The small molecule below binds the protein below.
Small molecule (SMILES): Nc1ncnc2c1ncn2[C@@H]1O[C@H](CO[P](=O)(O)O[P](=O)(O)OC[C@H]2O[C@@H](O)[C@H](O)[C@@H]2O)[C@@H](O)[C@H]1O

Sequence of chain 1.A:
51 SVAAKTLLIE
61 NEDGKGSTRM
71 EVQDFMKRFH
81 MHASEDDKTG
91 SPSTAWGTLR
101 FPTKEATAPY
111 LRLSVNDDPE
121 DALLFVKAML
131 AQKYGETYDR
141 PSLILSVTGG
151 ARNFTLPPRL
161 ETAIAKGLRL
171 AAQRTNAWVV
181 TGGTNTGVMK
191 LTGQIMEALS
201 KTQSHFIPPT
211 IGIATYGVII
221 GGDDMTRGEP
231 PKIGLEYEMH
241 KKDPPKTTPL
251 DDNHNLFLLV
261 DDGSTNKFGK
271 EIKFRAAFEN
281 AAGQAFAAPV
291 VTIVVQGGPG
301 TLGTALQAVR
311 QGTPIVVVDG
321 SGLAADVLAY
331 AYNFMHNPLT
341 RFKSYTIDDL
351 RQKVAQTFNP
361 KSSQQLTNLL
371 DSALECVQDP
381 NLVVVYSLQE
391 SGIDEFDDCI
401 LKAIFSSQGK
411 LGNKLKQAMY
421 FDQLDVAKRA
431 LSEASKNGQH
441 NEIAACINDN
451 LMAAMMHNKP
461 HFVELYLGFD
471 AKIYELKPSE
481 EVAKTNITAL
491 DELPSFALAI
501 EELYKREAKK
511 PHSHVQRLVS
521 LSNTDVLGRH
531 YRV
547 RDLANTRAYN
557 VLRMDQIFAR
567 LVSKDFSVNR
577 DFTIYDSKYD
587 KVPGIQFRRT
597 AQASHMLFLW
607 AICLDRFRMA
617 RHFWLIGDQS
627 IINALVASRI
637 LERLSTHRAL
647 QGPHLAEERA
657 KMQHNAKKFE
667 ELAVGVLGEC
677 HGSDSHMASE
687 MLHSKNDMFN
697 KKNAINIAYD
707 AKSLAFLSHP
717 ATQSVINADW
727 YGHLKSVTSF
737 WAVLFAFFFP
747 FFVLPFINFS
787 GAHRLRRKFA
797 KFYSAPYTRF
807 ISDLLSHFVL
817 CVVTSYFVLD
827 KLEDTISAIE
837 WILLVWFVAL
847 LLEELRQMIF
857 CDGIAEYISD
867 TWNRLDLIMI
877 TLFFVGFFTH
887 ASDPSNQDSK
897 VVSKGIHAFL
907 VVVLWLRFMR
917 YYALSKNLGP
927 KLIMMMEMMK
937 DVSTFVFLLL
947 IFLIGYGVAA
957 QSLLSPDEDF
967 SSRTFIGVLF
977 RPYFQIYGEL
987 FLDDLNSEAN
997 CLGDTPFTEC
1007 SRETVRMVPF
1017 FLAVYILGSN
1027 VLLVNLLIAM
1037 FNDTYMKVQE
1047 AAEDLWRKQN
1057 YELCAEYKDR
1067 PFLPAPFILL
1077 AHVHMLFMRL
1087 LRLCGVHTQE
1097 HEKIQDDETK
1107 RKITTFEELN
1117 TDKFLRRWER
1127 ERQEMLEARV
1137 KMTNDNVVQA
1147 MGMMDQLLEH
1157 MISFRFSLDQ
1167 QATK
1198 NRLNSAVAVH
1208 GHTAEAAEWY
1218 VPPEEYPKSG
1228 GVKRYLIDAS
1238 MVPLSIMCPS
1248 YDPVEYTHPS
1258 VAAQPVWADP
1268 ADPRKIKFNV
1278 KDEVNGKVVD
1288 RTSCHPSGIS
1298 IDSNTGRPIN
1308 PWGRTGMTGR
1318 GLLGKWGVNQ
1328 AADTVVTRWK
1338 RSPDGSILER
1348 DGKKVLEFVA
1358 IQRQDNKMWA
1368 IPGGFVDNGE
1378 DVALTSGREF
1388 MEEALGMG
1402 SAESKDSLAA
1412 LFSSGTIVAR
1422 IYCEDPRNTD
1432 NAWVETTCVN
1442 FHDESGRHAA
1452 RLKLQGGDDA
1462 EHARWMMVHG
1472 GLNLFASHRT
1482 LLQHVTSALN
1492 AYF

Binding-site contacts:
Ligand atom PB contacts residue MG1 of chain 1.H at 3.4 Å.
Ligand atom C4 contacts residue TRP1264 of chain 1.A at 3.5 Å (hydrophobic).
Ligand atom O5D contacts residue GLY1371 of chain 1.A at 3.5 Å.
Ligand atom C4D contacts residue ARG1428 of chain 1.A at 3.6 Å.
Ligand atom O2' contacts residue TRP1264 of chain 1.A at 3.2 Å.
Ligand atom C5D contacts residue ARG1428 of chain 1.A at 3.4 Å.
Ligand atom O1A contacts residue MG1 of chain 1.I at 3.0 Å.
Ligand atom O1B contacts residue ARG1428 of chain 1.A at 3.4 Å (salt-bridge).
Ligand atom C3D contacts residue ASP1330 of chain 1.A at 3.5 Å.
Ligand atom O1A contacts residue GLU1390 of chain 1.A at 2.6 Å (salt-bridge).
Ligand atom N6 contacts residue ASN1326 of chain 1.A at 2.7 Å (h-bond).
Ligand atom C2D contacts residue ASP1330 of chain 1.A at 3.6 Å.
Ligand atom C2 contacts residue LEU1319 of chain 1.A at 3.6 Å (hydrophobic).
Ligand atom O3D contacts residue ASP1330 of chain 1.A at 3.0 Å (salt-bridge).
Ligand atom O2D contacts residue ASP1330 of chain 1.A at 2.7 Å (salt-bridge).
Ligand atom C2' contacts residue TRP1264 of chain 1.A at 3.5 Å (hydrophobic).
Ligand atom O4D contacts residue ASP1426 of chain 1.A at 3.2 Å (salt-bridge).
Ligand atom O2B contacts residue GLU1390 of chain 1.A at 3.3 Å (salt-bridge).
Ligand atom O2D contacts residue HIS1479 of chain 1.A at 2.9 Å (h-bond).
Ligand atom O2A contacts residue MG1 of chain 1.I at 3.2 Å.
Ligand atom N3 contacts residue TRP1264 of chain 1.A at 3.6 Å.
Ligand atom N1 contacts residue GLY1321 of chain 1.A at 3.1 Å (h-bond).
Ligand atom O5D contacts residue GLY1370 of chain 1.A at 3.3 Å (h-bond).
Ligand atom C5 contacts residue TRP1264 of chain 1.A at 3.5 Å (hydrophobic).
Ligand atom O4D contacts residue ARG1428 of chain 1.A at 2.8 Å (salt-bridge).
Ligand atom O1D contacts residue CYS1424 of chain 1.A at 3.1 Å (h-bond).
Ligand atom O2B contacts residue MG1 of chain 1.H at 2.0 Å.
Ligand atom O1D contacts residue ASP1426 of chain 1.A at 2.9 Å (salt-bridge).
Ligand atom N7 contacts residue PHE1372 of chain 1.A at 3.6 Å.
Ligand atom O2A contacts residue MG1 of chain 1.J at 2.8 Å.
Ligand atom O2B contacts residue GLY1370 of chain 1.A at 3.2 Å (h-bond).
Ligand atom C2 contacts residue GLY1321 of chain 1.A at 3.6 Å.
Ligand atom O1D contacts residue VAL1435 of chain 1.A at 3.3 Å.
Ligand atom C6 contacts residue ASN1326 of chain 1.A at 3.6 Å.
Ligand atom C4 contacts residue PHE1372 of chain 1.A at 3.6 Å (hydrophobic).
Ligand atom O1A contacts residue GLU1386 of chain 1.A at 3.1 Å (salt-bridge).
Ligand atom PA contacts residue MG1 of chain 1.I at 3.5 Å.
Ligand atom O1B contacts residue ARG1360 of chain 1.A at 3.4 Å (salt-bridge).
Ligand atom C1D contacts residue ASP1426 of chain 1.A at 3.4 Å.
Ligand atom N6 contacts residue LYS1322 of chain 1.A at 3.0 Å (salt-bridge).